Sequence of chain 1.G:
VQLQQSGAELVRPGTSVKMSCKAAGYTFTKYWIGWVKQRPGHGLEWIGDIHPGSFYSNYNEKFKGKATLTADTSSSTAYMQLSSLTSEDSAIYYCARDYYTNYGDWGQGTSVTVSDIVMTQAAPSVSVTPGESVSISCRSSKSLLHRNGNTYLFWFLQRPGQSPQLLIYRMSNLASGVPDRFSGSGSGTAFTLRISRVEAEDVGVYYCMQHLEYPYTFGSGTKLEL

A small-molecule ligand and the protein it binds are described below.
Small molecule (SMILES): C[C@@H](O)[C@H](NC(=O)[C@H](Cc1ccc(O)cc1)NC(=O)[C@H](Cc1ccc(O)cc1)NC(=O)[C@@H](N)CC(N)=O)C(=O)N[C@@H](CO)C(=O)N[C@@H](CCC(=O)O)C(=O)N1CCC[C@H]1C(=O)O

Binding-site contacts:
Ligand atom CD1 contacts residue HIS52 of chain 1.G at 3.5 Å.
Ligand atom CB contacts residue TYR239 of chain 1.G at 3.6 Å (hydrophobic).
Ligand atom CB contacts residue TYR237 of chain 1.G at 3.6 Å (hydrophobic).
Ligand atom N contacts residue TRP33 of chain 1.G at 3.2 Å (h-bond).
Ligand atom N contacts residue TYR239 of chain 1.G at 3.1 Å (h-bond).
Ligand atom C contacts residue SER55 of chain 1.G at 3.7 Å.
Ligand atom O contacts residue HIS52 of chain 1.G at 3.7 Å.
Ligand atom O contacts residue ASN59 of chain 1.G at 3.2 Å (h-bond).
Ligand atom CG contacts residue TYR175 of chain 1.G at 3.7 Å (hydrophobic).
Ligand atom OG1 contacts residue TYR237 of chain 1.G at 3.1 Å.
Ligand atom O contacts residue HIS234 of chain 1.G at 3.2 Å.
Ligand atom C contacts residue TRP33 of chain 1.G at 3.1 Å (hydrophobic).
Ligand atom CA contacts residue TRP33 of chain 1.G at 3.5 Å (hydrophobic).
Ligand atom OG contacts residue TYR239 of chain 1.G at 2.6 Å (h-bond).
Ligand atom CA contacts residue TYR239 of chain 1.G at 3.3 Å (hydrophobic).
Ligand atom CB contacts residue TYR175 of chain 1.G at 3.4 Å (hydrophobic).
Ligand atom C contacts residue TYR239 of chain 1.G at 3.1 Å (hydrophobic).
Ligand atom CD contacts residue LEU235 of chain 1.G at 3.5 Å (hydrophobic).
Ligand atom O contacts residue TYR57 of chain 1.G at 3.4 Å.
Ligand atom CB contacts residue SER55 of chain 1.G at 3.5 Å.
Ligand atom CB contacts residue ASP99 of chain 1.G at 3.5 Å.
Ligand atom C contacts residue TRP33 of chain 1.G at 3.2 Å (hydrophobic).
Ligand atom CA contacts residue TRP33 of chain 1.G at 3.2 Å (hydrophobic).
Ligand atom CE1 contacts residue HIS52 of chain 1.G at 3.7 Å.
Ligand atom N contacts residue TYR237 of chain 1.G at 2.9 Å (h-bond).
Ligand atom OG contacts residue ASP50 of chain 1.G at 2.8 Å (salt-bridge).
Ligand atom CG contacts residue HIS234 of chain 1.G at 3.5 Å.
Ligand atom CE1 contacts residue TYR57 of chain 1.G at 3.6 Å (hydrophobic).
Ligand atom CA contacts residue TYR237 of chain 1.G at 3.6 Å (hydrophobic).
Ligand atom CB contacts residue ASP50 of chain 1.G at 3.5 Å.
Ligand atom O contacts residue TRP33 of chain 1.G at 3.4 Å.
Ligand atom CD1 contacts residue TYR57 of chain 1.G at 3.6 Å (hydrophobic).
Ligand atom CD contacts residue HIS234 of chain 1.G at 3.1 Å.
Ligand atom OG contacts residue TYR237 of chain 1.G at 3.0 Å (h-bond).
Ligand atom O contacts residue TYR239 of chain 1.G at 3.4 Å (h-bond).
Ligand atom O contacts residue SER55 of chain 1.G at 2.6 Å (h-bond).
Ligand atom CB contacts residue TRP33 of chain 1.G at 3.4 Å (hydrophobic).
Ligand atom O contacts residue TRP33 of chain 1.G at 2.9 Å (h-bond).
Ligand atom N contacts residue TRP33 of chain 1.G at 3.0 Å.
Ligand atom O contacts residue TRP33 of chain 1.G at 3.0 Å (h-bond).